A small-molecule ligand and the protein it binds are described below.
Small molecule (SMILES): CC(=O)N[C@H]1[C@H](O[C@H]2[C@H](O)[C@@H](NC(C)=O)CO[C@@H]2CO)O[C@H](CO)[C@@H](O)[C@@H]1O

Binding-site contacts:
Ligand atom C3 contacts residue HIS331 of chain 1.C at 3.8 Å.
Ligand atom C2 contacts residue HIS331 of chain 1.C at 3.9 Å.
Ligand atom C8 contacts residue CYS298 of chain 1.C at 4.4 Å (hydrophobic).
Ligand atom C1 contacts residue ASN333 of chain 1.C at 1.5 Å.
Ligand atom C8 contacts residue ARG444 of chain 1.C at 4.3 Å.
Ligand atom C7 contacts residue HIS331 of chain 1.C at 3.8 Å.
Ligand atom O5 contacts residue ASN333 of chain 1.C at 2.5 Å (h-bond).
Ligand atom C4 contacts residue ASN333 of chain 1.C at 4.3 Å.
Ligand atom C3 contacts residue ASN333 of chain 1.C at 3.9 Å.
Ligand atom O6 contacts residue THR415 of chain 1.C at 4.5 Å.
Ligand atom C7 contacts residue ASN333 of chain 1.C at 3.3 Å.
Ligand atom O7 contacts residue ASN297 of chain 1.C at 3.9 Å.
Ligand atom N2 contacts residue HIS331 of chain 1.C at 3.0 Å (h-bond).
Ligand atom C8 contacts residue HIS331 of chain 1.C at 3.8 Å.
Ligand atom O5 contacts residue THR415 of chain 1.C at 4.0 Å.
Ligand atom C1 contacts residue THR415 of chain 1.C at 3.8 Å.
Ligand atom C8 contacts residue ASN297 of chain 1.C at 3.1 Å.
Ligand atom C8 contacts residue THR299 of chain 1.C at 3.6 Å.
Ligand atom C7 contacts residue ASN297 of chain 1.C at 4.0 Å.
Ligand atom C5 contacts residue ASN333 of chain 1.C at 3.8 Å.
Ligand atom C2 contacts residue ASN333 of chain 1.C at 2.5 Å.
Ligand atom O3 contacts residue HIS331 of chain 1.C at 4.2 Å.
Ligand atom N2 contacts residue ASN333 of chain 1.C at 2.9 Å (h-bond).
Ligand atom C1 contacts residue HIS331 of chain 1.C at 4.3 Å.
Ligand atom O7 contacts residue ASN333 of chain 1.C at 3.2 Å (h-bond).
Ligand atom C8 contacts residue ASN333 of chain 1.C at 4.2 Å.

Sequence of chain 1.C:
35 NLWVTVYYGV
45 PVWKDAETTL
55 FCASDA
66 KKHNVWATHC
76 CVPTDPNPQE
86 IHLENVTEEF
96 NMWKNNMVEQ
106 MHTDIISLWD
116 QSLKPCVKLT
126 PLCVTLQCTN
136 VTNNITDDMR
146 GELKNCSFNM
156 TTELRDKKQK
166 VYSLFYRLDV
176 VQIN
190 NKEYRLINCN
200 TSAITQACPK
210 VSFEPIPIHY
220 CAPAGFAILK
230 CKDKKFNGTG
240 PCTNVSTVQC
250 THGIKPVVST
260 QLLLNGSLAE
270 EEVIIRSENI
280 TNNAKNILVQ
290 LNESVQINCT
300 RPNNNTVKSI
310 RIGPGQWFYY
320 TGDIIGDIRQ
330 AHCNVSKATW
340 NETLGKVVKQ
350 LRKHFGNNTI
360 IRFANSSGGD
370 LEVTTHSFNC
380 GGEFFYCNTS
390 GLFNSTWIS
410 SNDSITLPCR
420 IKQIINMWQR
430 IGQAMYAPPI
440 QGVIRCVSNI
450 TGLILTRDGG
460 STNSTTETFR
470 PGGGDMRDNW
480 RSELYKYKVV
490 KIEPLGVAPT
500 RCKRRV